Sequence of chain 1.B:
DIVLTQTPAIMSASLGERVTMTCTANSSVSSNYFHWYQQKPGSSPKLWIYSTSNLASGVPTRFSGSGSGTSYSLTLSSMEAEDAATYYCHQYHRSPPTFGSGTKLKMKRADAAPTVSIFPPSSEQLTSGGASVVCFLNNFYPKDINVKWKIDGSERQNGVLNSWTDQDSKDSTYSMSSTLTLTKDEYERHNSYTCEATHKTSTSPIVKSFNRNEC

Binding-site contacts:
Ligand atom N2 contacts residue VAL3 of chain 1.B at 4.1 Å.
Ligand atom C3 contacts residue ASN26 of chain 1.B at 3.8 Å.
Ligand atom C5 contacts residue ASN26 of chain 1.B at 3.7 Å.
Ligand atom C8 contacts residue VAL3 of chain 1.B at 4.3 Å (hydrophobic).
Ligand atom O7 contacts residue ASN26 of chain 1.B at 3.7 Å.
Ligand atom C1 contacts residue VAL3 of chain 1.B at 4.1 Å (hydrophobic).
Ligand atom C6 contacts residue ASN26 of chain 1.B at 3.7 Å.
Ligand atom C6 contacts residue ALA25 of chain 1.B at 4.0 Å (hydrophobic).
Ligand atom C4 contacts residue ASN26 of chain 1.B at 4.2 Å.
Ligand atom C2 contacts residue ASN26 of chain 1.B at 2.5 Å.
Ligand atom C1 contacts residue ASN26 of chain 1.B at 1.4 Å.
Ligand atom O5 contacts residue ASN26 of chain 1.B at 2.4 Å (h-bond).
Ligand atom C7 contacts residue ASN26 of chain 1.B at 3.6 Å.
Ligand atom N2 contacts residue ASN26 of chain 1.B at 3.0 Å (h-bond).
Ligand atom C5 contacts residue ASN26 of chain 1.B at 4.4 Å.

A small-molecule ligand and the protein it binds are described below.
Small molecule (SMILES): CC(=O)N[C@H]1CO[C@H](CO[C@@H]2O[C@@H](C)[C@@H](O)[C@@H](O)[C@@H]2O)[C@@H](O)[C@@H]1O